The small molecule below binds the protein below.
Small molecule (SMILES): Nc1ncnc2c1ncn2[C@@H]1O[C@H](CO[P](=O)(O)OP(=O)(O)O[P](=O)(O)OC[C@H]2O[C@@H](n3cnc4c(N)ncnc43)[C@H](O)[C@@H]2O)[C@@H](O)[C@H]1O

Sequence of chain 1.A:
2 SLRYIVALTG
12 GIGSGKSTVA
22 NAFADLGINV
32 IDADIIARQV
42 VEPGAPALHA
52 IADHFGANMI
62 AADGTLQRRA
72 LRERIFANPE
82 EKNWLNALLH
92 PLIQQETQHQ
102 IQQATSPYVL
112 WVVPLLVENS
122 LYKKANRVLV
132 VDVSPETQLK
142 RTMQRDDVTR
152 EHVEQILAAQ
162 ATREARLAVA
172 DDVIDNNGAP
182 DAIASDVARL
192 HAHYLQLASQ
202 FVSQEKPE

Binding-site contacts:
Ligand atom C2A contacts residue ARG142 of chain 1.A at 3.4 Å.
Ligand atom C4A contacts residue ARG142 of chain 1.A at 3.6 Å.
Ligand atom N6A contacts residue ASN177 of chain 1.A at 3.0 Å (h-bond).
Ligand atom C6A contacts residue ARG142 of chain 1.A at 3.4 Å.
Ligand atom C4D contacts residue ARG146 of chain 1.A at 3.4 Å.
Ligand atom N6A contacts residue PRO181 of chain 1.A at 3.5 Å (h-bond).
Ligand atom O2E contacts residue THR19 of chain 1.A at 2.7 Å (h-bond).
Ligand atom PF contacts residue LYS17 of chain 1.A at 3.3 Å.
Ligand atom O3E contacts residue GLY16 of chain 1.A at 3.3 Å.
Ligand atom N1A contacts residue ARG142 of chain 1.A at 3.3 Å (salt-bridge).
Ligand atom O1G contacts residue GLY14 of chain 1.A at 2.6 Å (h-bond).
Ligand atom O3B contacts residue ARG146 of chain 1.A at 3.7 Å.
Ligand atom O2G contacts residue ILE13 of chain 1.A at 3.5 Å.
Ligand atom O2F contacts residue LYS17 of chain 1.A at 3.3 Å.
Ligand atom N7A contacts residue ASN177 of chain 1.A at 3.1 Å (h-bond).
Ligand atom N6A contacts residue GLY179 of chain 1.A at 3.3 Å (h-bond).
Ligand atom C5A contacts residue ARG142 of chain 1.A at 3.5 Å.
Ligand atom O2D contacts residue ASP147 of chain 1.A at 2.6 Å (salt-bridge).
Ligand atom O1G contacts residue ILE13 of chain 1.A at 3.5 Å.
Ligand atom C2D contacts residue ASP147 of chain 1.A at 3.2 Å.
Ligand atom N6A contacts residue ARG142 of chain 1.A at 3.7 Å.
Ligand atom O3E contacts residue LYS17 of chain 1.A at 3.6 Å (salt-bridge).
Ligand atom N1A contacts residue GLY179 of chain 1.A at 3.7 Å.
Ligand atom N3A contacts residue ARG142 of chain 1.A at 3.4 Å (salt-bridge).
Ligand atom O3D contacts residue ARG146 of chain 1.A at 3.1 Å.
Ligand atom O3D contacts residue ASP147 of chain 1.A at 3.0 Å (salt-bridge).
Ligand atom O2E contacts residue GLY16 of chain 1.A at 3.3 Å.
Ligand atom N1A contacts residue PRO181 of chain 1.A at 3.7 Å.
Ligand atom O2G contacts residue LYS17 of chain 1.A at 2.9 Å (salt-bridge).
Ligand atom C8A contacts residue THR19 of chain 1.A at 3.5 Å.
Ligand atom N6G contacts residue GLN161 of chain 1.A at 3.7 Å.
Ligand atom O1F contacts residue LYS17 of chain 1.A at 2.9 Å (salt-bridge).
Ligand atom O2D contacts residue ARG146 of chain 1.A at 3.3 Å (salt-bridge).
Ligand atom O1F contacts residue SER15 of chain 1.A at 3.6 Å (h-bond).
Ligand atom N6A contacts residue ALA180 of chain 1.A at 3.5 Å.
Ligand atom O2E contacts residue SER18 of chain 1.A at 3.4 Å (h-bond).
Ligand atom O2F contacts residue SER18 of chain 1.A at 2.8 Å (h-bond).
Ligand atom O1F contacts residue GLY16 of chain 1.A at 3.0 Å (h-bond).
Ligand atom C2G contacts residue ILE157 of chain 1.A at 3.6 Å (hydrophobic).
Ligand atom C3D contacts residue ASP147 of chain 1.A at 3.7 Å.